Sequence of chain 55.B:
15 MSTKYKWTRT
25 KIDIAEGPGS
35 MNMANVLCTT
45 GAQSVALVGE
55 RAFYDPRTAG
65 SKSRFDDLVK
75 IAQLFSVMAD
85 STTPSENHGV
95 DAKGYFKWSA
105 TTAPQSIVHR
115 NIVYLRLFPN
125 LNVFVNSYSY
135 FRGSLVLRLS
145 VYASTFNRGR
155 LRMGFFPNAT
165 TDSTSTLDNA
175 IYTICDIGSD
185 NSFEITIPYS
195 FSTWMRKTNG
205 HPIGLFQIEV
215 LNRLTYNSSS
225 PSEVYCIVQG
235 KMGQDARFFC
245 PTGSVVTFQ

Sequence of chain 53.B:
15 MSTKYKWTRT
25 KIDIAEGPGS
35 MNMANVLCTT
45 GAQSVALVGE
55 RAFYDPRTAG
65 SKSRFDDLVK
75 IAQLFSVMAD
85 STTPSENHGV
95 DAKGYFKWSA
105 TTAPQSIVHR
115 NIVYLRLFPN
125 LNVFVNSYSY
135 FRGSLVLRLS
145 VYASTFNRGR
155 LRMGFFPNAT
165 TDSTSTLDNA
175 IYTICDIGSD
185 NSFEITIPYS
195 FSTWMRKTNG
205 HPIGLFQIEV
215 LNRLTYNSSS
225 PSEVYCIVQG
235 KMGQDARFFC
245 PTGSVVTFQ

Binding-site contacts:
Ligand atom C1' contacts residue ARG68 of chain 53.B at 3.8 Å.
Ligand atom OP1 contacts residue TYR19 of chain 55.B at 3.6 Å (h-bond).
Ligand atom C1' contacts residue TRP21 of chain 51.B at 3.9 Å (hydrophobic).
Ligand atom C2 contacts residue ARG55 of chain 53.B at 3.1 Å.
Ligand atom O2' contacts residue THR17 of chain 51.B at 2.8 Å.
Ligand atom OP1 contacts residue MET15 of chain 51.B at 3.1 Å.
Ligand atom C6 contacts residue TYR58 of chain 53.B at 3.8 Å (hydrophobic).
Ligand atom O2' contacts residue ARG55 of chain 53.B at 3.8 Å.
Ligand atom O2' contacts residue CYS203 of chain 53.A at 3.3 Å (h-bond).
Ligand atom OP2 contacts residue THR17 of chain 51.B at 3.5 Å.
Ligand atom O4' contacts residue ARG202 of chain 53.A at 3.9 Å.
Ligand atom O4' contacts residue ARG68 of chain 53.B at 3.0 Å (salt-bridge).
Ligand atom C2 contacts residue TRP21 of chain 51.B at 3.2 Å (hydrophobic).
Ligand atom N3 contacts residue TRP21 of chain 51.B at 3.2 Å.
Ligand atom OP1 contacts residue THR17 of chain 51.B at 3.7 Å.
Ligand atom N1 contacts residue TYR58 of chain 53.B at 3.5 Å.
Ligand atom C4' contacts residue TYR19 of chain 55.B at 3.8 Å (hydrophobic).
Ligand atom OP2 contacts residue ARG202 of chain 53.A at 3.6 Å.
Ligand atom O3' contacts residue TYR19 of chain 55.B at 3.0 Å (h-bond).
Ligand atom O2' contacts residue THR44 of chain 53.B at 3.9 Å.
Ligand atom C2' contacts residue ARG55 of chain 53.B at 3.4 Å.
Ligand atom N1 contacts residue TRP21 of chain 51.B at 3.8 Å.
Ligand atom N6 contacts residue TYR58 of chain 53.B at 3.5 Å (h-bond).
Ligand atom C4 contacts residue TRP21 of chain 51.B at 3.7 Å (hydrophobic).
Ligand atom P contacts residue TYR19 of chain 55.B at 4.0 Å.
Ligand atom N3 contacts residue ARG55 of chain 53.B at 3.2 Å (salt-bridge).
Ligand atom N1 contacts residue ALA56 of chain 53.B at 3.2 Å (h-bond).
Ligand atom OP2 contacts residue ARG55 of chain 53.B at 2.9 Å (salt-bridge).
Ligand atom O2 contacts residue TRP21 of chain 51.B at 2.9 Å.
Ligand atom O2' contacts residue LEU41 of chain 53.B at 3.8 Å.
Ligand atom C2 contacts residue TYR58 of chain 53.B at 3.8 Å (hydrophobic).
Ligand atom O2' contacts residue TYR19 of chain 55.B at 3.7 Å.
Ligand atom C2 contacts residue ALA56 of chain 53.B at 3.8 Å (hydrophobic).
Ligand atom O2 contacts residue TYR58 of chain 53.B at 3.6 Å.
Ligand atom O2' contacts residue ARG55 of chain 53.B at 3.1 Å (salt-bridge).
Ligand atom N1 contacts residue ARG68 of chain 53.B at 3.9 Å.
Ligand atom O4 contacts residue TRP21 of chain 51.B at 3.4 Å.
Ligand atom C2' contacts residue THR17 of chain 51.B at 3.7 Å.
Ligand atom C5' contacts residue ARG202 of chain 53.A at 3.9 Å.
Ligand atom P contacts residue THR17 of chain 51.B at 3.9 Å.

Sequence of chain 51.B:
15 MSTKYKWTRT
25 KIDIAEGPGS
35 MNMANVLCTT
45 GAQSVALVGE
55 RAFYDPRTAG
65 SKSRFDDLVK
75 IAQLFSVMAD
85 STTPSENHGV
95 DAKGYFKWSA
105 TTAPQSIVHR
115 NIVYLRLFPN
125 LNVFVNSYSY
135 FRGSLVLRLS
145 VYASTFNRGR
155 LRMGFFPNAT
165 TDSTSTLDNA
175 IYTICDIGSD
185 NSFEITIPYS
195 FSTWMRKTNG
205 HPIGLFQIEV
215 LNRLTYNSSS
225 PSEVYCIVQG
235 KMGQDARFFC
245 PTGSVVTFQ

A protein and the small-molecule ligand that binds it are described below.
Small molecule (SMILES): Nc1ncnc2c1ncn2[C@@H]1O[C@H](CO)[C@@H](O[P](=O)(O)OC[C@H]2O[C@@H](n3ccc(=O)[nH]c3=O)[C@H](O)[C@@H]2O[P](=O)(O)OC[C@H]2O[C@@H](n3ccc(=O)[nH]c3=O)[C@H](O)[C@@H]2O[P](=O)(O)OC[C@H]2O[C@@H](n3ccc(=O)[nH]c3=O)[C@H](O)[C@@H]2O[P](=O)(O)OC[C@H]2O[C@@H](n3ccc(=O)[nH]c3=O)[C@H](O)[C@@H]2O[P](=O)(O)OC[C@H]2O[C@@H](n3ccc(=O)[nH]c3=O)[C@H](O)[C@@H]2O)[C@H]1O

Sequence of chain 53.A:
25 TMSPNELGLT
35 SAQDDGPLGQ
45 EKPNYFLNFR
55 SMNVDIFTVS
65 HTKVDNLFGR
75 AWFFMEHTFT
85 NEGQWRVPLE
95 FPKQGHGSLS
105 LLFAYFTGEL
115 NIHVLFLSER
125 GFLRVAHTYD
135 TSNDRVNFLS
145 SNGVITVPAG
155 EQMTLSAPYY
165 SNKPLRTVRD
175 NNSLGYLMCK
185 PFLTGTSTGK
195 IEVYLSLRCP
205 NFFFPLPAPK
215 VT